The protein below binds the small molecule below.
Small molecule (SMILES): CCOC(=O)CC[C@H](C[C@@H]1CCNC1=O)NC(=O)[C@H](Cc1ccccc1)NC(=O)[C@H](CCC(=O)OC(C)(C)C)NC(=O)OCc1ccccc1

Binding-site contacts:
Ligand atom C63 contacts residue CYS147 of chain 1.A at 1.8 Å (hydrophobic).
Ligand atom C65 contacts residue HIS161 of chain 1.A at 3.7 Å.
Ligand atom C4 contacts residue ASN126 of chain 1.A at 3.6 Å.
Ligand atom N21 contacts residue GLY164 of chain 1.A at 3.0 Å (h-bond).
Ligand atom C65 contacts residue THR142 of chain 1.A at 3.6 Å.
Ligand atom O66 contacts residue GLY164 of chain 1.A at 3.3 Å (h-bond).
Ligand atom C39 contacts residue VAL162 of chain 1.A at 3.6 Å (hydrophobic).
Ligand atom C11 contacts residue GLU71 of chain 1.A at 3.6 Å.
Ligand atom O19 contacts residue ASN126 of chain 1.A at 3.5 Å (h-bond).
Ligand atom C59 contacts residue CYS147 of chain 1.A at 3.2 Å (hydrophobic).
Ligand atom O19 contacts residue GLY128 of chain 1.A at 2.9 Å (h-bond).
Ligand atom C57 contacts residue CYS147 of chain 1.A at 2.7 Å (hydrophobic).
Ligand atom O88 contacts residue GLY145 of chain 1.A at 3.5 Å (h-bond).
Ligand atom O66 contacts residue THR142 of chain 1.A at 2.7 Å (h-bond).
Ligand atom O66 contacts residue ARG143 of chain 1.A at 3.7 Å.
Ligand atom C11 contacts residue VAL162 of chain 1.A at 3.7 Å (hydrophobic).
Ligand atom C65 contacts residue GLY163 of chain 1.A at 3.7 Å.
Ligand atom C25 contacts residue GLY164 of chain 1.A at 3.6 Å.
Ligand atom N69 contacts residue ARG143 of chain 1.A at 3.5 Å.
Ligand atom O66 contacts residue HIS161 of chain 1.A at 2.7 Å (h-bond).
Ligand atom C55 contacts residue VAL162 of chain 1.A at 3.1 Å (hydrophobic).
Ligand atom C9 contacts residue HIS40 of chain 1.A at 3.6 Å.
Ligand atom C13 contacts residue ASN126 of chain 1.A at 3.3 Å.
Ligand atom C11 contacts residue PRO38 of chain 1.A at 3.7 Å (hydrophobic).
Ligand atom C7 contacts residue HIS40 of chain 1.A at 3.6 Å.
Ligand atom O35 contacts residue GLY164 of chain 1.A at 3.2 Å (h-bond).
Ligand atom C9 contacts residue ALA41 of chain 1.A at 3.7 Å (hydrophobic).
Ligand atom O66 contacts residue GLY163 of chain 1.A at 3.3 Å.
Ligand atom C9 contacts residue PHE25 of chain 1.A at 3.4 Å (hydrophobic).
Ligand atom O35 contacts residue GLY163 of chain 1.A at 3.2 Å.
Ligand atom C12 contacts residue ALA144 of chain 1.A at 3.7 Å (hydrophobic).
Ligand atom O88 contacts residue ALA144 of chain 1.A at 3.4 Å.
Ligand atom C82 contacts residue CYS147 of chain 1.A at 2.8 Å (hydrophobic).
Ligand atom C37 contacts residue VAL162 of chain 1.A at 3.5 Å (hydrophobic).
Ligand atom N49 contacts residue VAL162 of chain 1.A at 3.0 Å (h-bond).
Ligand atom C61 contacts residue GLY164 of chain 1.A at 3.6 Å.
Ligand atom N69 contacts residue THR142 of chain 1.A at 3.0 Å (h-bond).
Ligand atom C2 contacts residue ASN126 of chain 1.A at 3.5 Å.
Ligand atom C65 contacts residue GLY164 of chain 1.A at 3.4 Å.
Ligand atom N49 contacts residue CYS147 of chain 1.A at 3.0 Å (h-bond).

Sequence of chain 1.A:
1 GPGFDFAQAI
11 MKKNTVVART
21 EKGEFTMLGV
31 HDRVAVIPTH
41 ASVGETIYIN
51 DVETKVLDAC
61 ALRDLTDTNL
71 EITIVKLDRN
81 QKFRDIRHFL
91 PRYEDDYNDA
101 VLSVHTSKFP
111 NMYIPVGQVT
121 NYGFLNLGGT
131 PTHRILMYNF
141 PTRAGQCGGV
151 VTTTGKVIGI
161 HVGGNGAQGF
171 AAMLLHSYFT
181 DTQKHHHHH